Binding-site contacts:
Ligand atom O5 contacts residue TYR257 of chain 1.B at 4.2 Å.
Ligand atom C2 contacts residue TYR257 of chain 1.B at 4.2 Å (hydrophobic).
Ligand atom C1 contacts residue ALA107 of chain 1.B at 4.4 Å (hydrophobic).
Ligand atom C3 contacts residue GLU232 of chain 1.B at 3.7 Å.
Ligand atom O3 contacts residue ILE233 of chain 1.B at 3.9 Å.
Ligand atom C4 contacts residue ASN108 of chain 1.B at 4.2 Å.
Ligand atom C2 contacts residue ASN108 of chain 1.B at 2.4 Å.
Ligand atom C8 contacts residue LEU234 of chain 1.B at 4.1 Å (hydrophobic).
Ligand atom C3 contacts residue ASN108 of chain 1.B at 3.8 Å.
Ligand atom N2 contacts residue ASN108 of chain 1.B at 2.9 Å (h-bond).
Ligand atom C7 contacts residue ALA107 of chain 1.B at 3.4 Å (hydrophobic).
Ligand atom C7 contacts residue ASN108 of chain 1.B at 3.4 Å.
Ligand atom O5 contacts residue ASN108 of chain 1.B at 2.3 Å (h-bond).
Ligand atom C5 contacts residue ASN108 of chain 1.B at 3.6 Å.
Ligand atom N2 contacts residue GLU232 of chain 1.B at 3.0 Å (salt-bridge).
Ligand atom O6 contacts residue TYR257 of chain 1.B at 3.5 Å.
Ligand atom C1 contacts residue ASN108 of chain 1.B at 1.4 Å.
Ligand atom O5 contacts residue ILE233 of chain 1.B at 4.2 Å.
Ligand atom C3 contacts residue ILE233 of chain 1.B at 4.1 Å (hydrophobic).
Ligand atom C7 contacts residue GLU232 of chain 1.B at 3.9 Å.
Ligand atom O4 contacts residue TYR257 of chain 1.B at 4.3 Å.
Ligand atom C1 contacts residue TYR257 of chain 1.B at 3.7 Å (hydrophobic).
Ligand atom N2 contacts residue ALA107 of chain 1.B at 3.9 Å.
Ligand atom C8 contacts residue GLY104 of chain 1.B at 3.4 Å.
Ligand atom C8 contacts residue GLU232 of chain 1.B at 4.0 Å.
Ligand atom C2 contacts residue GLU232 of chain 1.B at 3.6 Å.
Ligand atom C8 contacts residue ALA105 of chain 1.B at 3.4 Å (hydrophobic).
Ligand atom C8 contacts residue ALA107 of chain 1.B at 3.4 Å (hydrophobic).
Ligand atom O7 contacts residue ALA107 of chain 1.B at 3.6 Å.
Ligand atom O3 contacts residue GLU232 of chain 1.B at 4.3 Å.
Ligand atom C3 contacts residue TYR257 of chain 1.B at 4.1 Å (hydrophobic).
Ligand atom O7 contacts residue ILE233 of chain 1.B at 4.0 Å.
Ligand atom C5 contacts residue TYR257 of chain 1.B at 4.0 Å (hydrophobic).
Ligand atom O7 contacts residue ASN108 of chain 1.B at 3.3 Å (h-bond).
Ligand atom O4 contacts residue ILE233 of chain 1.B at 3.9 Å.
Ligand atom C2 contacts residue ILE233 of chain 1.B at 4.2 Å (hydrophobic).
Ligand atom C4 contacts residue TYR257 of chain 1.B at 3.8 Å (hydrophobic).
Ligand atom O6 contacts residue TYR257 of chain 1.B at 4.2 Å.
Ligand atom C1 contacts residue GLU232 of chain 1.B at 3.9 Å.
Ligand atom O3 contacts residue TYR257 of chain 1.B at 3.8 Å.

A protein and the small-molecule ligand that binds it are described below.
Small molecule (SMILES): CC(=O)N[C@H]1[C@H](O[C@H]2[C@H](O)[C@@H](NC(C)=O)CO[C@@H]2CO)O[C@H](CO)[C@@H](O[C@@H]2O[C@H](CO)[C@@H](O)[C@H](O)[C@@H]2O)[C@@H]1O

Sequence of chain 1.B:
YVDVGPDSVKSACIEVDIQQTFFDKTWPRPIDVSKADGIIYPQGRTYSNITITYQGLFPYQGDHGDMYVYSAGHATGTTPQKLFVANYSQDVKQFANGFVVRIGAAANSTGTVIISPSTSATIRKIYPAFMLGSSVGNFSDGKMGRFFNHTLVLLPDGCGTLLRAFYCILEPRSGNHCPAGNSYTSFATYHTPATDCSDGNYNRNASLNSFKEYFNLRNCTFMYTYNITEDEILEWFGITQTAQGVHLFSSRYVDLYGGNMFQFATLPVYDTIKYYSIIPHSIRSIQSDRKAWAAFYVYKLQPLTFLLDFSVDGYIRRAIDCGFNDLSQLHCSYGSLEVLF